A small-molecule ligand and the protein it binds are described below.
Small molecule (SMILES): Nc1nc2[nH]cnc2c(=O)[nH]1

Sequence of chain 1.A:
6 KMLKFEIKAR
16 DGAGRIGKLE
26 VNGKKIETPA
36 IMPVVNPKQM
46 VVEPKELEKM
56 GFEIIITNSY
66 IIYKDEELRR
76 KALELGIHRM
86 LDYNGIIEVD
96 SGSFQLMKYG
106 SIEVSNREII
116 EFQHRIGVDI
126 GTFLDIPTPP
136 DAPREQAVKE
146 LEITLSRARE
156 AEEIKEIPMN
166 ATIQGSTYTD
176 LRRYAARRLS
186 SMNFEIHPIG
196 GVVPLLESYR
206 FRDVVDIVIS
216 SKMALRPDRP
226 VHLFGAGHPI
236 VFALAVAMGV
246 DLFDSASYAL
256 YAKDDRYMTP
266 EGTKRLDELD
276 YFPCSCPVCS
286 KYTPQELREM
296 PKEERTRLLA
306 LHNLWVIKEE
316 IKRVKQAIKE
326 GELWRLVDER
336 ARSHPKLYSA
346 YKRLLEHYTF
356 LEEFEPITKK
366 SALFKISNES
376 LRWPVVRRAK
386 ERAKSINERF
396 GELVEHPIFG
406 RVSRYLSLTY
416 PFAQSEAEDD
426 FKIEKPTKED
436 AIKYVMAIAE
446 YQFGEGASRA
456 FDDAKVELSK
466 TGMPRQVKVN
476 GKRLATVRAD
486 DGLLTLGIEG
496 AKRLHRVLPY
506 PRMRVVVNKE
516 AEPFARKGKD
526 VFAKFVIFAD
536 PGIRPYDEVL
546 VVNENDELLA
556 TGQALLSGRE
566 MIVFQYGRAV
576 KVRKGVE

Binding-site contacts:
Ligand atom C2 contacts residue ASP130 of chain 1.A at 3.6 Å.
Ligand atom N1 contacts residue SER98 of chain 1.A at 4.1 Å.
Ligand atom N2 contacts residue SER98 of chain 1.A at 3.4 Å.
Ligand atom N1 contacts residue GLN169 of chain 1.A at 4.0 Å.
Ligand atom C2 contacts residue SER98 of chain 1.A at 3.6 Å.
Ligand atom N3 contacts residue ASP95 of chain 1.A at 2.6 Å (salt-bridge).
Ligand atom N1 contacts residue THR167 of chain 1.A at 4.1 Å.
Ligand atom N7 contacts residue PHE229 of chain 1.A at 3.6 Å.
Ligand atom C2 contacts residue PHE229 of chain 1.A at 3.3 Å (hydrophobic).
Ligand atom C5 contacts residue PHE229 of chain 1.A at 3.6 Å (hydrophobic).
Ligand atom N1 contacts residue ASP130 of chain 1.A at 2.9 Å (salt-bridge).
Ligand atom N9 contacts residue PHE99 of chain 1.A at 4.0 Å.
Ligand atom C4 contacts residue ASP95 of chain 1.A at 3.5 Å.
Ligand atom N2 contacts residue PHE229 of chain 1.A at 3.4 Å.
Ligand atom N1 contacts residue PRO132 of chain 1.A at 4.0 Å.
Ligand atom C6 contacts residue ASP130 of chain 1.A at 3.9 Å.
Ligand atom N2 contacts residue THR127 of chain 1.A at 3.8 Å.
Ligand atom C6 contacts residue GLN169 of chain 1.A at 4.1 Å.
Ligand atom C6 contacts residue GLY195 of chain 1.A at 3.9 Å.
Ligand atom N2 contacts residue ASP130 of chain 1.A at 2.7 Å (salt-bridge).
Ligand atom O6 contacts residue GLY196 of chain 1.A at 3.0 Å (h-bond).
Ligand atom O6 contacts residue GLY195 of chain 1.A at 3.0 Å.
Ligand atom N3 contacts residue SER98 of chain 1.A at 4.1 Å.
Ligand atom C2 contacts residue ASP95 of chain 1.A at 3.7 Å.
Ligand atom C4 contacts residue PHE229 of chain 1.A at 3.5 Å (hydrophobic).
Ligand atom O6 contacts residue ASP130 of chain 1.A at 4.0 Å.
Ligand atom N9 contacts residue ASP95 of chain 1.A at 3.6 Å.
Ligand atom C6 contacts residue PRO132 of chain 1.A at 3.8 Å (hydrophobic).
Ligand atom O6 contacts residue PRO132 of chain 1.A at 3.7 Å.
Ligand atom N3 contacts residue PHE229 of chain 1.A at 3.5 Å.
Ligand atom C8 contacts residue PHE99 of chain 1.A at 3.8 Å (hydrophobic).
Ligand atom C8 contacts residue VAL198 of chain 1.A at 3.6 Å (hydrophobic).
Ligand atom C8 contacts residue PHE229 of chain 1.A at 3.9 Å (hydrophobic).
Ligand atom N2 contacts residue THR167 of chain 1.A at 4.0 Å.
Ligand atom N7 contacts residue VAL198 of chain 1.A at 3.8 Å.
Ligand atom O6 contacts residue GLN169 of chain 1.A at 3.4 Å (h-bond).
Ligand atom N1 contacts residue PHE229 of chain 1.A at 3.5 Å.
Ligand atom C6 contacts residue PHE229 of chain 1.A at 3.7 Å (hydrophobic).
Ligand atom N9 contacts residue PHE229 of chain 1.A at 3.7 Å.
Ligand atom N2 contacts residue ASP95 of chain 1.A at 3.1 Å (salt-bridge).